Sequence of chain 1.A:
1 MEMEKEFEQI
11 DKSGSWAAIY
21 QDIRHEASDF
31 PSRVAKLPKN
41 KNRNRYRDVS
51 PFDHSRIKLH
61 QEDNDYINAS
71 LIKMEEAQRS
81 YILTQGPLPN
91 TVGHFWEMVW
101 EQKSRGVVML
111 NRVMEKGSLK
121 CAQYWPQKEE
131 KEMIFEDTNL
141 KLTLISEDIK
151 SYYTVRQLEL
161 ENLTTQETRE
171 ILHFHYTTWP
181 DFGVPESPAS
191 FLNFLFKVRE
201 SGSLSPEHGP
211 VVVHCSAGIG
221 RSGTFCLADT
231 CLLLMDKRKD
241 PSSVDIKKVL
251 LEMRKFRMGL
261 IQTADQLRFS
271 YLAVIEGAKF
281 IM

This protein binds this small molecule.
Small molecule (SMILES): O=C(c1ccco1)N1CCN(C(=O)C2CC2)CC1

Binding-site contacts:
Ligand atom C16 contacts residue ALA189 of chain 1.A at 3.6 Å (hydrophobic).
Ligand atom N08 contacts residue PHE280 of chain 1.A at 2.6 Å.
Ligand atom C03 contacts residue PHE280 of chain 1.A at 2.9 Å (hydrophobic).
Ligand atom C13 contacts residue PHE196 of chain 1.A at 2.3 Å (hydrophobic).
Ligand atom C02 contacts residue PHE280 of chain 1.A at 3.4 Å (hydrophobic).
Ligand atom C10 contacts residue PHE196 of chain 1.A at 3.7 Å (hydrophobic).
Ligand atom C01 contacts residue PHE280 of chain 1.A at 3.7 Å (hydrophobic).
Ligand atom C10 contacts residue PHE280 of chain 1.A at 2.5 Å (hydrophobic).
Ligand atom C10 contacts residue GLY277 of chain 1.A at 3.5 Å.
Ligand atom O04 contacts residue PHE280 of chain 1.A at 2.9 Å.
Ligand atom C12 contacts residue LEU192 of chain 1.A at 3.6 Å (hydrophobic).
Ligand atom O15 contacts residue LEU192 of chain 1.A at 4.0 Å.
Ligand atom C09 contacts residue PHE280 of chain 1.A at 3.2 Å (hydrophobic).
Ligand atom C17 contacts residue ALA189 of chain 1.A at 3.2 Å (hydrophobic).
Ligand atom C02 contacts residue PHE196 of chain 1.A at 3.4 Å (hydrophobic).
Ligand atom N11 contacts residue LEU192 of chain 1.A at 3.7 Å.
Ligand atom N11 contacts residue PHE196 of chain 1.A at 4.1 Å.
Ligand atom C09 contacts residue GLY277 of chain 1.A at 3.6 Å.
Ligand atom N11 contacts residue PHE280 of chain 1.A at 3.5 Å.
Ligand atom C09 contacts residue PHE196 of chain 1.A at 2.4 Å (hydrophobic).
Ligand atom O15 contacts residue GLU276 of chain 1.A at 2.6 Å.
Ligand atom C12 contacts residue PHE280 of chain 1.A at 3.9 Å (hydrophobic).
Ligand atom C18 contacts residue ALA189 of chain 1.A at 3.9 Å (hydrophobic).
Ligand atom C14 contacts residue LEU192 of chain 1.A at 3.8 Å (hydrophobic).
Ligand atom C06 contacts residue PHE280 of chain 1.A at 2.7 Å (hydrophobic).
Ligand atom O07 contacts residue PHE280 of chain 1.A at 3.4 Å.
Ligand atom C01 contacts residue PHE196 of chain 1.A at 3.9 Å (hydrophobic).
Ligand atom C05 contacts residue PHE196 of chain 1.A at 3.3 Å (hydrophobic).
Ligand atom C10 contacts residue LEU192 of chain 1.A at 4.0 Å (hydrophobic).
Ligand atom C13 contacts residue PHE280 of chain 1.A at 2.8 Å (hydrophobic).
Ligand atom N08 contacts residue PHE196 of chain 1.A at 1.5 Å.
Ligand atom C10 contacts residue GLU276 of chain 1.A at 3.6 Å.
Ligand atom C17 contacts residue GLU276 of chain 1.A at 3.6 Å.
Ligand atom C14 contacts residue GLU276 of chain 1.A at 3.6 Å.
Ligand atom C06 contacts residue PHE196 of chain 1.A at 1.6 Å (hydrophobic).
Ligand atom C03 contacts residue PHE196 of chain 1.A at 2.4 Å (hydrophobic).
Ligand atom C05 contacts residue PHE280 of chain 1.A at 3.4 Å (hydrophobic).
Ligand atom C12 contacts residue PHE196 of chain 1.A at 3.3 Å (hydrophobic).
Ligand atom O04 contacts residue PHE196 of chain 1.A at 2.3 Å.
Ligand atom O07 contacts residue PHE196 of chain 1.A at 2.1 Å.